The small molecule below binds the protein below.
Small molecule (SMILES): CC(=O)N[C@H]1[C@H](O[C@H]2[C@H](O)[C@@H](NC(C)=O)CO[C@@H]2CO)O[C@H](CO)[C@@H](O)[C@@H]1O

Binding-site contacts:
Ligand atom C5 contacts residue ASN193 of chain 1.B at 3.7 Å.
Ligand atom C3 contacts residue THR195 of chain 1.B at 4.4 Å.
Ligand atom O5 contacts residue THR195 of chain 1.B at 4.5 Å.
Ligand atom N2 contacts residue THR195 of chain 1.B at 4.1 Å.
Ligand atom N2 contacts residue ASN193 of chain 1.B at 2.9 Å (h-bond).
Ligand atom C2 contacts residue THR195 of chain 1.B at 4.2 Å.
Ligand atom C4 contacts residue ASN193 of chain 1.B at 4.2 Å.
Ligand atom O5 contacts residue ASN193 of chain 1.B at 2.4 Å (h-bond).
Ligand atom C8 contacts residue GLU234 of chain 1.B at 4.3 Å.
Ligand atom C8 contacts residue SER233 of chain 1.B at 3.2 Å.
Ligand atom C1 contacts residue THR195 of chain 1.B at 3.6 Å.
Ligand atom C2 contacts residue ASN193 of chain 1.B at 2.4 Å.
Ligand atom C1 contacts residue ASN193 of chain 1.B at 1.4 Å.
Ligand atom C3 contacts residue ASN193 of chain 1.B at 3.8 Å.
Ligand atom C7 contacts residue ASN193 of chain 1.B at 3.2 Å.
Ligand atom C8 contacts residue THR195 of chain 1.B at 4.0 Å.
Ligand atom C8 contacts residue ASN193 of chain 1.B at 4.2 Å.
Ligand atom C7 contacts residue SER233 of chain 1.B at 4.4 Å.
Ligand atom O7 contacts residue ASN193 of chain 1.B at 3.1 Å (h-bond).

Sequence of chain 1.B:
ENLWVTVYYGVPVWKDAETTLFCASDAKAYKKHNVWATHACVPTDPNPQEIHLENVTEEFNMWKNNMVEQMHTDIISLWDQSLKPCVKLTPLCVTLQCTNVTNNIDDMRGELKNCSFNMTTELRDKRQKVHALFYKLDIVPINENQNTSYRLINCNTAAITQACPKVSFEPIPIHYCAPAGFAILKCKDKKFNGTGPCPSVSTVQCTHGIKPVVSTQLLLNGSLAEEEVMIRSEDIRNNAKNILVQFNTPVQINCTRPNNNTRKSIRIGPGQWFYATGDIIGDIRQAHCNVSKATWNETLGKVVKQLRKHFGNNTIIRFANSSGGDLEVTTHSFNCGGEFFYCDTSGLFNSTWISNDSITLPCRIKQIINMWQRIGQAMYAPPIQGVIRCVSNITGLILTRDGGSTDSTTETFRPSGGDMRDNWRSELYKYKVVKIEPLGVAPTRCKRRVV